Sequence of chain 1.C:
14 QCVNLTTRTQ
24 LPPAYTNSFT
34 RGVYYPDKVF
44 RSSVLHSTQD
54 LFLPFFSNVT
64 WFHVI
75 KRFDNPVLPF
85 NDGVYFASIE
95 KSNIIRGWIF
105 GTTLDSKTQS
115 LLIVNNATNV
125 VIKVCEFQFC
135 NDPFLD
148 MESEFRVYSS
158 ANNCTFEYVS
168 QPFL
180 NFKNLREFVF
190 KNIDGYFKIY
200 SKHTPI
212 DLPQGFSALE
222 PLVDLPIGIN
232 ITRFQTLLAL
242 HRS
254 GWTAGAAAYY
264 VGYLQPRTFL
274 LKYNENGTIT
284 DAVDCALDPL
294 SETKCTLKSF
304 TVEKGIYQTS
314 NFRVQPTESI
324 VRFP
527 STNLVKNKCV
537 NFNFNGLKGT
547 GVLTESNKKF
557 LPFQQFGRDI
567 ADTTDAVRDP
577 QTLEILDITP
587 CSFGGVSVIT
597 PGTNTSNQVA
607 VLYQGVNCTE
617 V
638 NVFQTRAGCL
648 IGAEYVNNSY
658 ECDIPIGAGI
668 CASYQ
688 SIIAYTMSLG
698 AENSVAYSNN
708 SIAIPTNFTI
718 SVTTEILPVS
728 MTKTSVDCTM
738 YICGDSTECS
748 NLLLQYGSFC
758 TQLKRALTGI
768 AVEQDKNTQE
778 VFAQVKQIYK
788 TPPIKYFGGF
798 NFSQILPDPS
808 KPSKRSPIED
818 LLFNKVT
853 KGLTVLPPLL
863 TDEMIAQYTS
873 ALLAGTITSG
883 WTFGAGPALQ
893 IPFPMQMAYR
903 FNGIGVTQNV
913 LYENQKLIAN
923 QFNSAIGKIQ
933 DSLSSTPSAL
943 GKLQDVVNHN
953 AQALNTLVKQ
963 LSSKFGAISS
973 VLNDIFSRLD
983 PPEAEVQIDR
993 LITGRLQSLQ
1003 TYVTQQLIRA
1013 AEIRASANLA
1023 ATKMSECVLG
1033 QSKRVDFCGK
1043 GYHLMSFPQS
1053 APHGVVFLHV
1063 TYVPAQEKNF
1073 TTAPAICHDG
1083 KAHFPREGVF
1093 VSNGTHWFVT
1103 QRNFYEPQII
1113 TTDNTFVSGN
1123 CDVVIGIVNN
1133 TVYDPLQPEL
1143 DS

Binding-site contacts:
Ligand atom C8 contacts residue GLU1069 of chain 1.B at 3.4 Å.
Ligand atom C8 contacts residue ALA703 of chain 1.B at 4.5 Å (hydrophobic).
Ligand atom O7 contacts residue ALA703 of chain 1.B at 3.7 Å.
Ligand atom C3 contacts residue ASN1071 of chain 1.B at 3.8 Å.
Ligand atom O5 contacts residue ASN1071 of chain 1.B at 2.3 Å (h-bond).
Ligand atom C1 contacts residue GLN892 of chain 1.C at 4.0 Å.
Ligand atom C5 contacts residue ALA703 of chain 1.B at 3.7 Å (hydrophobic).
Ligand atom C4 contacts residue ALA703 of chain 1.B at 4.2 Å (hydrophobic).
Ligand atom C6 contacts residue ALA703 of chain 1.B at 4.4 Å (hydrophobic).
Ligand atom C4 contacts residue ASN1071 of chain 1.B at 4.2 Å.
Ligand atom C7 contacts residue ALA703 of chain 1.B at 4.1 Å (hydrophobic).
Ligand atom C8 contacts residue ASN1071 of chain 1.B at 4.2 Å.
Ligand atom C2 contacts residue ASN1071 of chain 1.B at 2.5 Å.
Ligand atom O7 contacts residue ASN1071 of chain 1.B at 4.0 Å.
Ligand atom C7 contacts residue ASN1071 of chain 1.B at 3.6 Å.
Ligand atom C3 contacts residue ALA703 of chain 1.B at 4.5 Å (hydrophobic).
Ligand atom O7 contacts residue SER701 of chain 1.B at 4.4 Å.
Ligand atom C8 contacts residue LYS1070 of chain 1.B at 4.2 Å.
Ligand atom O4 contacts residue ALA703 of chain 1.B at 3.8 Å.
Ligand atom O6 contacts residue ASN1071 of chain 1.B at 4.5 Å.
Ligand atom C1 contacts residue ASN1071 of chain 1.B at 1.4 Å.
Ligand atom N2 contacts residue ASN1071 of chain 1.B at 2.9 Å (h-bond).
Ligand atom C5 contacts residue ASN1071 of chain 1.B at 3.6 Å.

This protein binds this small molecule.
Small molecule (SMILES): CC(=O)N[C@H]1[C@H](O[C@H]2[C@H](O)[C@@H](NC(C)=O)CO[C@@H]2CO)O[C@H](CO)[C@@H](O)[C@@H]1O

Sequence of chain 1.B:
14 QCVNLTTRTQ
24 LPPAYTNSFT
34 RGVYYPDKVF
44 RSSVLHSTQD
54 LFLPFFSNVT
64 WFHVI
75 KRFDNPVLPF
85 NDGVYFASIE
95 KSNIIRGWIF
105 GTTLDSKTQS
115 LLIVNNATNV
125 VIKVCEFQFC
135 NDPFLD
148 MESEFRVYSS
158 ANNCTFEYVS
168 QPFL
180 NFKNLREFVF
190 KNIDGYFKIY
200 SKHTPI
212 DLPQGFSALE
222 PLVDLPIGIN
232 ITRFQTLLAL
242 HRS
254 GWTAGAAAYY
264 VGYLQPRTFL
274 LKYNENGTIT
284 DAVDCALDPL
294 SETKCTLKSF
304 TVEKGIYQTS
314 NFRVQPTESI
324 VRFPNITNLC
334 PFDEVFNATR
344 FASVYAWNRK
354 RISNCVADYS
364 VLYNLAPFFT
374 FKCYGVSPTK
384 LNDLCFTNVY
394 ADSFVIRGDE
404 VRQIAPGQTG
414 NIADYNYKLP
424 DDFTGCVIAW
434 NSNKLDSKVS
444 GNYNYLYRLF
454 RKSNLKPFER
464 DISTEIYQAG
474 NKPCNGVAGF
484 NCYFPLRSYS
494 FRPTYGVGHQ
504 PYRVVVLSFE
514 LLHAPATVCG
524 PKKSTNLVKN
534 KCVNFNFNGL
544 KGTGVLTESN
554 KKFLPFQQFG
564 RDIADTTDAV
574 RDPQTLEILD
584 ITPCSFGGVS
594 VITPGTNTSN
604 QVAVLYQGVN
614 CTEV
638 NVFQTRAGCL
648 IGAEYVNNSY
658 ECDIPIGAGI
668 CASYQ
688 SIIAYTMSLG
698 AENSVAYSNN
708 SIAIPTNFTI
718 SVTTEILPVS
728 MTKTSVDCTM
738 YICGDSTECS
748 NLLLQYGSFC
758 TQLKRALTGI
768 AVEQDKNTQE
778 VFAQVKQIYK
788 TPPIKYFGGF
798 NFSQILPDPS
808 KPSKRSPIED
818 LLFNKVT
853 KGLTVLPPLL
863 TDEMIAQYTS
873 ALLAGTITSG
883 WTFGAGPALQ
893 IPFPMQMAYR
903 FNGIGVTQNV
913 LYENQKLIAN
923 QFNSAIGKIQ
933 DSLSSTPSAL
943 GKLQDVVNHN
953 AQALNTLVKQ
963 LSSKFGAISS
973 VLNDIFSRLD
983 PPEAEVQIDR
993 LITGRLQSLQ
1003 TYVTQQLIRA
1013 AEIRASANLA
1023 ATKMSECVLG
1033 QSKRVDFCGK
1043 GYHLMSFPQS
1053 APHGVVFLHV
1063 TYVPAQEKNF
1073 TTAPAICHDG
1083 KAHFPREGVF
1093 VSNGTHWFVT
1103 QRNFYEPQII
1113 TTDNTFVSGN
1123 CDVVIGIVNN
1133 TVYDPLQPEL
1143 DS